Sequence of chain 1.A:
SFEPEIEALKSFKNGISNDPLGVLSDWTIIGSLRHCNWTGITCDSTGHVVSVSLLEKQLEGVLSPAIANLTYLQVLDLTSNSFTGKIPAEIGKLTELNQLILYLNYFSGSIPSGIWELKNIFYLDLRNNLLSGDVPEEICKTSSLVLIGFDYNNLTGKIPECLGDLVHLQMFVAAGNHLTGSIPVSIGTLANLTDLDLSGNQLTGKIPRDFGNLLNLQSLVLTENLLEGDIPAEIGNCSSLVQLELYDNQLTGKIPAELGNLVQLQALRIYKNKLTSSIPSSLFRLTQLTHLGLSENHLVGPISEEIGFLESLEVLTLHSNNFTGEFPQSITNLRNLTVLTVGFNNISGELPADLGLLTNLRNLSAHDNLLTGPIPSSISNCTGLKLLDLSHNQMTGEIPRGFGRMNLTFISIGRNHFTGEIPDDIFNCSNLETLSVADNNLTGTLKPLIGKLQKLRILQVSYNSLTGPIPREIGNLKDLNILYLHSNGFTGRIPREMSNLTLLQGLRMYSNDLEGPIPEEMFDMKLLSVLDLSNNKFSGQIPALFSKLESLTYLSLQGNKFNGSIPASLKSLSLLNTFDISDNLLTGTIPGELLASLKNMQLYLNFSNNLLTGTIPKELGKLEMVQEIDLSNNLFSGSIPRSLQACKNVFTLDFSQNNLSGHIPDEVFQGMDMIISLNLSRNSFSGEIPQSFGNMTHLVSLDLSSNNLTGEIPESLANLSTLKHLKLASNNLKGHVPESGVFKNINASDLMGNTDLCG

The small molecule below binds the protein below.
Small molecule (SMILES): CC(=O)N[C@@H]1[C@@H](O)[C@H](O)[C@@H](CO)O[C@H]1O

Binding-site contacts:
Ligand atom C3 contacts residue ASN382 of chain 1.A at 3.5 Å.
Ligand atom O7 contacts residue SER381 of chain 1.A at 4.5 Å.
Ligand atom C5 contacts residue ASN382 of chain 1.A at 3.6 Å.
Ligand atom C2 contacts residue ASN382 of chain 1.A at 2.0 Å.
Ligand atom N2 contacts residue ASN382 of chain 1.A at 2.4 Å (h-bond).
Ligand atom C7 contacts residue ASN382 of chain 1.A at 3.7 Å.
Ligand atom C4 contacts residue ASN382 of chain 1.A at 4.0 Å.
Ligand atom O5 contacts residue ASN382 of chain 1.A at 2.4 Å (h-bond).
Ligand atom C1 contacts residue ASN382 of chain 1.A at 1.4 Å.
Ligand atom C8 contacts residue SER378 of chain 1.A at 4.4 Å.
Ligand atom O3 contacts residue ASN382 of chain 1.A at 4.4 Å.
Ligand atom O7 contacts residue ASN382 of chain 1.A at 4.1 Å.